A small-molecule ligand and the protein it binds are described below.
Small molecule (SMILES): C[C@H](O)c1c(Cl)cncc1-c1cnc2c(c1)CCCN2C(N)=O

Sequence of chain 1.A:
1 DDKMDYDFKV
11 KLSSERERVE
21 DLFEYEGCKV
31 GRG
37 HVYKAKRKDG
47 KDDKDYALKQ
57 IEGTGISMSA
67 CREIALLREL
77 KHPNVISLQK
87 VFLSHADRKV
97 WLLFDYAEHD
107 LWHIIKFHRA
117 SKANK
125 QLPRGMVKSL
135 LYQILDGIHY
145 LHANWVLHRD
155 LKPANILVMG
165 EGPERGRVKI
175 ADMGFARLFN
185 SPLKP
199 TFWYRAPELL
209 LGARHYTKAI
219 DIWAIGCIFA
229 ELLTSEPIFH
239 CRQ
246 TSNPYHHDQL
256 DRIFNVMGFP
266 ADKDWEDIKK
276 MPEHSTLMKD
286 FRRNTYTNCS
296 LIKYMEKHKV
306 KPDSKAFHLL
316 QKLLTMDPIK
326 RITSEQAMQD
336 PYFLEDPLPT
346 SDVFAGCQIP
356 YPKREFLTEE

Binding-site contacts:
Ligand atom O4 contacts residue ALA175 of chain 1.A at 3.7 Å.
Ligand atom C11 contacts residue LEU161 of chain 1.A at 3.8 Å (hydrophobic).
Ligand atom C13 contacts residue ARG359 of chain 1.A at 3.9 Å.
Ligand atom N9 contacts residue TYR102 of chain 1.A at 3.9 Å.
Ligand atom N22 contacts residue ARG359 of chain 1.A at 3.5 Å.
Ligand atom C13 contacts residue VAL30 of chain 1.A at 3.9 Å (hydrophobic).
Ligand atom CL7 contacts residue PHE100 of chain 1.A at 3.4 Å.
Ligand atom C10 contacts residue LEU161 of chain 1.A at 3.9 Å (hydrophobic).
Ligand atom N9 contacts residue ALA53 of chain 1.A at 3.9 Å.
Ligand atom C18 contacts residue ALA158 of chain 1.A at 3.6 Å (hydrophobic).
Ligand atom C5 contacts residue LEU161 of chain 1.A at 3.7 Å (hydrophobic).
Ligand atom CL7 contacts residue ILE82 of chain 1.A at 3.6 Å.
Ligand atom N14 contacts residue ARG359 of chain 1.A at 3.6 Å (salt-bridge).
Ligand atom C24 contacts residue ARG359 of chain 1.A at 3.8 Å.
Ligand atom C8 contacts residue ALA103 of chain 1.A at 3.7 Å (hydrophobic).
Ligand atom C1 contacts residue VAL38 of chain 1.A at 3.8 Å (hydrophobic).
Ligand atom C8 contacts residue ASP101 of chain 1.A at 3.4 Å.
Ligand atom C10 contacts residue ARG359 of chain 1.A at 3.9 Å.
Ligand atom C16 contacts residue ARG359 of chain 1.A at 3.9 Å.
Ligand atom N9 contacts residue LEU161 of chain 1.A at 3.8 Å.
Ligand atom N22 contacts residue GLY31 of chain 1.A at 3.5 Å.
Ligand atom C10 contacts residue ALA103 of chain 1.A at 3.4 Å (hydrophobic).
Ligand atom C21 contacts residue ARG359 of chain 1.A at 3.9 Å.
Ligand atom C8 contacts residue LEU161 of chain 1.A at 3.7 Å (hydrophobic).
Ligand atom C18 contacts residue ASP106 of chain 1.A at 3.5 Å.
Ligand atom C6 contacts residue ALA53 of chain 1.A at 3.7 Å (hydrophobic).
Ligand atom N9 contacts residue ASP101 of chain 1.A at 4.0 Å.
Ligand atom N9 contacts residue ALA103 of chain 1.A at 2.9 Å (h-bond).
Ligand atom C13 contacts residue VAL38 of chain 1.A at 3.9 Å (hydrophobic).
Ligand atom O4 contacts residue ASP176 of chain 1.A at 3.1 Å (salt-bridge).
Ligand atom O23 contacts residue VAL30 of chain 1.A at 4.0 Å.
Ligand atom C17 contacts residue LEU161 of chain 1.A at 4.0 Å (hydrophobic).
Ligand atom C24 contacts residue LEU161 of chain 1.A at 3.6 Å (hydrophobic).
Ligand atom C8 contacts residue ALA53 of chain 1.A at 3.5 Å (hydrophobic).
Ligand atom N20 contacts residue ARG359 of chain 1.A at 3.9 Å.
Ligand atom C15 contacts residue ARG359 of chain 1.A at 3.6 Å.
Ligand atom C17 contacts residue ALA158 of chain 1.A at 3.1 Å (hydrophobic).
Ligand atom C6 contacts residue LEU161 of chain 1.A at 3.6 Å (hydrophobic).
Ligand atom N22 contacts residue VAL30 of chain 1.A at 2.7 Å (h-bond).
Ligand atom C21 contacts residue VAL30 of chain 1.A at 3.8 Å (hydrophobic).